Sequence of chain 1.F:
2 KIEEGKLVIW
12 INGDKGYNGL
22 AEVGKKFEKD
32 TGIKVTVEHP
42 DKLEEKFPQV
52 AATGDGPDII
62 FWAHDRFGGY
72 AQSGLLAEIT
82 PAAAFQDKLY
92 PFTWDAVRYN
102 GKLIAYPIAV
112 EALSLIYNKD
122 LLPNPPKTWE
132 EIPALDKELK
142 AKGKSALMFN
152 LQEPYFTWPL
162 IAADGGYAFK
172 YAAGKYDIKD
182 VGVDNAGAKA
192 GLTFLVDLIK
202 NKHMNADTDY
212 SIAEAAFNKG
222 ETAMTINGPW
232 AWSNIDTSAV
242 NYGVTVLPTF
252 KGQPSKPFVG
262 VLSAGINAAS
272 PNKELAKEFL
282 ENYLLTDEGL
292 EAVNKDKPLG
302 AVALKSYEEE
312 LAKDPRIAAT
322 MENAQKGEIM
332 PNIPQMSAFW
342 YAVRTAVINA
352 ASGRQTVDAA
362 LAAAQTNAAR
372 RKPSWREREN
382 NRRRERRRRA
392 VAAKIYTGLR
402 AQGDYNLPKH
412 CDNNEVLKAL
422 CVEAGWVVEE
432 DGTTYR

Binding-site contacts:
Ligand atom C6 contacts residue PRO155 of chain 1.F at 3.9 Å (hydrophobic).
Ligand atom O2 contacts residue LYS16 of chain 1.F at 2.7 Å (salt-bridge).
Ligand atom O6 contacts residue GLU154 of chain 1.F at 2.6 Å (salt-bridge).
Ligand atom O2 contacts residue MET331 of chain 1.F at 3.8 Å.
Ligand atom O3 contacts residue TRP63 of chain 1.F at 3.4 Å (h-bond).
Ligand atom C6 contacts residue GLU154 of chain 1.F at 3.3 Å.
Ligand atom O2 contacts residue ALA64 of chain 1.F at 3.3 Å.
Ligand atom O6 contacts residue PHE157 of chain 1.F at 3.5 Å.
Ligand atom O3 contacts residue ARG67 of chain 1.F at 3.2 Å (salt-bridge).
Ligand atom O2 contacts residue TRP231 of chain 1.F at 4.0 Å.
Ligand atom C1 contacts residue TYR156 of chain 1.F at 3.7 Å (hydrophobic).
Ligand atom C1 contacts residue ASP15 of chain 1.F at 3.6 Å.
Ligand atom O3 contacts residue GLU112 of chain 1.F at 3.8 Å.
Ligand atom O2 contacts residue TRP63 of chain 1.F at 3.4 Å (h-bond).
Ligand atom C2 contacts residue TRP231 of chain 1.F at 3.8 Å (hydrophobic).
Ligand atom O4 contacts residue ARG67 of chain 1.F at 3.1 Å (salt-bridge).
Ligand atom O3 contacts residue ASP66 of chain 1.F at 2.5 Å (salt-bridge).
Ligand atom C2 contacts residue GLU112 of chain 1.F at 3.4 Å.
Ligand atom O3 contacts residue ALA64 of chain 1.F at 3.2 Å.
Ligand atom C4 contacts residue TYR156 of chain 1.F at 4.0 Å (hydrophobic).
Ligand atom C6 contacts residue TRP341 of chain 1.F at 3.8 Å (hydrophobic).
Ligand atom C3 contacts residue TRP63 of chain 1.F at 3.6 Å (hydrophobic).
Ligand atom C6 contacts residue TYR156 of chain 1.F at 3.8 Å (hydrophobic).
Ligand atom C2 contacts residue TRP341 of chain 1.F at 4.0 Å (hydrophobic).
Ligand atom O2 contacts residue GLU112 of chain 1.F at 2.7 Å (salt-bridge).
Ligand atom C1 contacts residue LYS16 of chain 1.F at 3.6 Å.
Ligand atom C3 contacts residue ASP66 of chain 1.F at 3.5 Å.
Ligand atom O1 contacts residue ASP15 of chain 1.F at 2.8 Å (salt-bridge).
Ligand atom O1 contacts residue ASN13 of chain 1.F at 3.4 Å (h-bond).
Ligand atom O1 contacts residue LYS16 of chain 1.F at 2.9 Å (salt-bridge).
Ligand atom C2 contacts residue ASP66 of chain 1.F at 3.5 Å.
Ligand atom O4 contacts residue TRP341 of chain 1.F at 3.7 Å.
Ligand atom C4 contacts residue TRP341 of chain 1.F at 3.5 Å (hydrophobic).
Ligand atom C1 contacts residue TRP231 of chain 1.F at 3.6 Å (hydrophobic).
Ligand atom O6 contacts residue TYR156 of chain 1.F at 3.1 Å (h-bond).
Ligand atom C2 contacts residue LYS16 of chain 1.F at 3.7 Å.
Ligand atom O3 contacts residue TRP341 of chain 1.F at 3.6 Å.
Ligand atom O6 contacts residue PRO155 of chain 1.F at 3.4 Å.
Ligand atom O5 contacts residue TYR156 of chain 1.F at 3.1 Å.
Ligand atom O2 contacts residue ASP66 of chain 1.F at 2.7 Å (salt-bridge).

This protein binds this small molecule.
Small molecule (SMILES): OC[C@H]1O[C@H](O[C@H]2[C@H](O)[C@@H](O)[C@@H](O)O[C@@H]2CO)[C@H](O)[C@@H](O)[C@@H]1O